Sequence of chain 1.B:
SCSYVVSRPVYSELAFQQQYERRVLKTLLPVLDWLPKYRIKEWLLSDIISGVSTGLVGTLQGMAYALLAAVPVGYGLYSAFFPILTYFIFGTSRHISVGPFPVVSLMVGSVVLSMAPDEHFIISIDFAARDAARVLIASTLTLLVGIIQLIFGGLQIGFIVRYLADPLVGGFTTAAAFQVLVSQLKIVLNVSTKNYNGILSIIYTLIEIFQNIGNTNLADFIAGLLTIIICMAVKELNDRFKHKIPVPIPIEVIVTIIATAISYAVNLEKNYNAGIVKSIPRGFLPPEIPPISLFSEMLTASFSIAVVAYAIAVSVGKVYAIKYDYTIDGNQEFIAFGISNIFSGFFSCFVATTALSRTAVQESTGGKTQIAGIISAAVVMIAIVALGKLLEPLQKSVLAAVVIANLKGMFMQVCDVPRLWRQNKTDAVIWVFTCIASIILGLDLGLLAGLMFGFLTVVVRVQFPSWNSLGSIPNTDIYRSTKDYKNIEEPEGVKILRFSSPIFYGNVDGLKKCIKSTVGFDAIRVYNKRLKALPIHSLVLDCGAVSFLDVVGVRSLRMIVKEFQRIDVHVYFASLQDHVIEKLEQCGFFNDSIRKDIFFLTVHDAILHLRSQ

A small-molecule ligand and the protein it binds are described below.
Small molecule (SMILES): CC(C)CCC[C@@H](C)[C@H]1CC[C@H]2[C@@H]3CC=C4C[C@@H](O)CC[C@]4(C)[C@H]3CC[C@]12C

Binding-site contacts:
Ligand atom C23 contacts residue ALA310 of chain 1.B at 4.1 Å (hydrophobic).
Ligand atom C18 contacts residue ILE273 of chain 1.B at 3.7 Å (hydrophobic).
Ligand atom C25 contacts residue ILE309 of chain 1.B at 4.2 Å (hydrophobic).
Ligand atom C18 contacts residue ALA270 of chain 1.B at 4.2 Å (hydrophobic).
Ligand atom C21 contacts residue LEU319 of chain 1.B at 4.1 Å (hydrophobic).
Ligand atom C27 contacts residue ILE309 of chain 1.B at 3.9 Å (hydrophobic).
Ligand atom C21 contacts residue ALA310 of chain 1.B at 4.4 Å (hydrophobic).
Ligand atom C18 contacts residue ALA274 of chain 1.B at 3.9 Å (hydrophobic).
Ligand atom C24 contacts residue ILE313 of chain 1.B at 4.2 Å (hydrophobic).
Ligand atom C16 contacts residue LEU277 of chain 1.B at 4.2 Å (hydrophobic).
Ligand atom C15 contacts residue LEU277 of chain 1.B at 3.9 Å (hydrophobic).
Ligand atom C21 contacts residue GLN446 of chain 1.B at 3.7 Å.
Ligand atom C21 contacts residue ILE313 of chain 1.B at 4.3 Å (hydrophobic).
Ligand atom C2 contacts residue TYR323 of chain 1.B at 3.5 Å (hydrophobic).
Ligand atom C23 contacts residue ILE313 of chain 1.B at 4.5 Å (hydrophobic).
Ligand atom C24 contacts residue ILE309 of chain 1.B at 3.9 Å (hydrophobic).
Ligand atom C8 contacts residue ILE273 of chain 1.B at 4.2 Å (hydrophobic).
Ligand atom C19 contacts residue ALA270 of chain 1.B at 4.1 Å (hydrophobic).
Ligand atom C22 contacts residue ILE313 of chain 1.B at 3.6 Å (hydrophobic).
Ligand atom C22 contacts residue ALA310 of chain 1.B at 4.1 Å (hydrophobic).
Ligand atom C11 contacts residue ALA270 of chain 1.B at 4.4 Å (hydrophobic).
Ligand atom C12 contacts residue LEU319 of chain 1.B at 4.2 Å (hydrophobic).
Ligand atom C27 contacts residue ALA310 of chain 1.B at 4.0 Å (hydrophobic).
Ligand atom C1 contacts residue TYR323 of chain 1.B at 3.8 Å (hydrophobic).
Ligand atom C26 contacts residue ILE309 of chain 1.B at 4.1 Å (hydrophobic).
Ligand atom C25 contacts residue ILE281 of chain 1.B at 4.3 Å (hydrophobic).
Ligand atom C26 contacts residue ILE281 of chain 1.B at 3.7 Å (hydrophobic).
Ligand atom C27 contacts residue VAL306 of chain 1.B at 3.3 Å (hydrophobic).